Binding-site contacts:
Ligand atom C3A contacts residue LYS106 of chain 1.A at 3.6 Å.
Ligand atom C3 contacts residue ASP131 of chain 1.A at 3.2 Å.
Ligand atom P contacts residue ALA136 of chain 1.A at 3.7 Å.
Ligand atom O1B contacts residue ALA74 of chain 1.A at 3.6 Å.
Ligand atom O1B contacts residue ARG105 of chain 2.A at 2.8 Å (salt-bridge).
Ligand atom O3P contacts residue THR135 of chain 1.A at 2.8 Å (h-bond).
Ligand atom PB contacts residue TYR75 of chain 1.A at 3.7 Å.
Ligand atom O2B contacts residue LYS76 of chain 1.A at 3.3 Å (salt-bridge).
Ligand atom C3 contacts residue VAL133 of chain 1.A at 3.5 Å (hydrophobic).
Ligand atom O2 contacts residue MG1 of chain 1.B at 2.1 Å.
Ligand atom O1B contacts residue LYS106 of chain 1.A at 2.8 Å (salt-bridge).
Ligand atom O2P contacts residue ALA136 of chain 1.A at 3.6 Å (h-bond).
Ligand atom O3 contacts residue ALA139 of chain 1.A at 3.4 Å.
Ligand atom O3 contacts residue ASP131 of chain 1.A at 2.4 Å (salt-bridge).
Ligand atom P contacts residue THR138 of chain 1.A at 3.6 Å.
Ligand atom O1 contacts residue MG1 of chain 1.B at 2.3 Å.
Ligand atom C2 contacts residue ASP132 of chain 1.A at 2.9 Å.
Ligand atom O3P contacts residue MET134 of chain 1.A at 3.6 Å.
Ligand atom O2B contacts residue TYR75 of chain 1.A at 3.4 Å (h-bond).
Ligand atom C3A contacts residue MG1 of chain 1.B at 3.6 Å.
Ligand atom PB contacts residue ARG105 of chain 2.A at 3.7 Å.
Ligand atom O2B contacts residue MG1 of chain 1.B at 1.9 Å.
Ligand atom O1P contacts residue THR135 of chain 1.A at 2.8 Å (h-bond).
Ligand atom C3 contacts residue ASP132 of chain 1.A at 3.5 Å.
Ligand atom O3P contacts residue ALA136 of chain 1.A at 3.4 Å (h-bond).
Ligand atom O1B contacts residue TYR75 of chain 1.A at 2.7 Å (h-bond).
Ligand atom C3 contacts residue MG1 of chain 1.B at 3.1 Å.
Ligand atom O3B contacts residue LYS76 of chain 1.A at 2.8 Å (salt-bridge).
Ligand atom C1 contacts residue MG1 of chain 1.B at 3.1 Å.
Ligand atom O2 contacts residue ASP132 of chain 1.A at 2.5 Å (salt-bridge).
Ligand atom PB contacts residue MG1 of chain 1.B at 3.3 Å.
Ligand atom O3 contacts residue MG1 of chain 1.B at 2.2 Å.
Ligand atom P contacts residue THR135 of chain 1.A at 3.6 Å.
Ligand atom O5 contacts residue THR138 of chain 1.A at 3.2 Å (h-bond).
Ligand atom O2P contacts residue GLY137 of chain 1.A at 3.5 Å (h-bond).
Ligand atom O2P contacts residue THR138 of chain 1.A at 2.7 Å (h-bond).
Ligand atom O3B contacts residue ARG105 of chain 2.A at 2.9 Å (salt-bridge).
Ligand atom PA contacts residue MG1 of chain 1.B at 3.5 Å.
Ligand atom O3P contacts residue GLY137 of chain 1.A at 3.0 Å (h-bond).
Ligand atom C2 contacts residue MG1 of chain 1.B at 2.9 Å.

Sequence of chain 1.A:
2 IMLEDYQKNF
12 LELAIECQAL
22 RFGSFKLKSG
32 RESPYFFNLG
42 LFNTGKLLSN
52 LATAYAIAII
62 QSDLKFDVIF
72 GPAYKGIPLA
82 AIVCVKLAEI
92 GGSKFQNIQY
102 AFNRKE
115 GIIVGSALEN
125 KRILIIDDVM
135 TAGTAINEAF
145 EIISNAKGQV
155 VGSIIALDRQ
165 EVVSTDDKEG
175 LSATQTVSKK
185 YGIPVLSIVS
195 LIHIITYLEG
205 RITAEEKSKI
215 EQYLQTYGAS

A small-molecule ligand and the protein it binds are described below.
Small molecule (SMILES): O=P(O)(O)C[P](=O)(O)O[C@H]1O[C@H](COP(=O)(O)O)[C@@H](O)[C@H]1O

Sequence of chain 2.A:
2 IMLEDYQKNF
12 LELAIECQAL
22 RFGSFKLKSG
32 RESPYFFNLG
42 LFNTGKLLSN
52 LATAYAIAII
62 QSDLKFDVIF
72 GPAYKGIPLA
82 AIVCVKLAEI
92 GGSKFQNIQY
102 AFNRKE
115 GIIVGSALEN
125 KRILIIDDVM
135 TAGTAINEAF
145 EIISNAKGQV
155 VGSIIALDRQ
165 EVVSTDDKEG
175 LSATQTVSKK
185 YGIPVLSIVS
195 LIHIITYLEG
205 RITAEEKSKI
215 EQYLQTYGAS